Binding-site contacts:
Ligand atom C3 contacts residue ASN75 of chain 1.B at 3.8 Å.
Ligand atom C1 contacts residue ASN75 of chain 1.B at 1.4 Å.
Ligand atom O5 contacts residue ASN75 of chain 1.B at 2.4 Å (h-bond).
Ligand atom N2 contacts residue ASN75 of chain 1.B at 2.9 Å (h-bond).
Ligand atom C8 contacts residue HIS42 of chain 1.B at 3.5 Å.
Ligand atom C7 contacts residue HIS42 of chain 1.B at 3.6 Å.
Ligand atom C4 contacts residue ASN75 of chain 1.B at 4.2 Å.
Ligand atom C5 contacts residue ASN75 of chain 1.B at 3.7 Å.
Ligand atom O7 contacts residue ASN75 of chain 1.B at 3.0 Å (h-bond).
Ligand atom O7 contacts residue HIS42 of chain 1.B at 3.9 Å.
Ligand atom C2 contacts residue ASN75 of chain 1.B at 2.5 Å.
Ligand atom C7 contacts residue ASN75 of chain 1.B at 3.4 Å.
Ligand atom N2 contacts residue HIS42 of chain 1.B at 4.1 Å.

The small molecule below binds the protein below.
Small molecule (SMILES): CC(=O)N[C@@H]1[C@@H](O)[C@H](O)[C@@H](CO)O[C@H]1O

Sequence of chain 1.B:
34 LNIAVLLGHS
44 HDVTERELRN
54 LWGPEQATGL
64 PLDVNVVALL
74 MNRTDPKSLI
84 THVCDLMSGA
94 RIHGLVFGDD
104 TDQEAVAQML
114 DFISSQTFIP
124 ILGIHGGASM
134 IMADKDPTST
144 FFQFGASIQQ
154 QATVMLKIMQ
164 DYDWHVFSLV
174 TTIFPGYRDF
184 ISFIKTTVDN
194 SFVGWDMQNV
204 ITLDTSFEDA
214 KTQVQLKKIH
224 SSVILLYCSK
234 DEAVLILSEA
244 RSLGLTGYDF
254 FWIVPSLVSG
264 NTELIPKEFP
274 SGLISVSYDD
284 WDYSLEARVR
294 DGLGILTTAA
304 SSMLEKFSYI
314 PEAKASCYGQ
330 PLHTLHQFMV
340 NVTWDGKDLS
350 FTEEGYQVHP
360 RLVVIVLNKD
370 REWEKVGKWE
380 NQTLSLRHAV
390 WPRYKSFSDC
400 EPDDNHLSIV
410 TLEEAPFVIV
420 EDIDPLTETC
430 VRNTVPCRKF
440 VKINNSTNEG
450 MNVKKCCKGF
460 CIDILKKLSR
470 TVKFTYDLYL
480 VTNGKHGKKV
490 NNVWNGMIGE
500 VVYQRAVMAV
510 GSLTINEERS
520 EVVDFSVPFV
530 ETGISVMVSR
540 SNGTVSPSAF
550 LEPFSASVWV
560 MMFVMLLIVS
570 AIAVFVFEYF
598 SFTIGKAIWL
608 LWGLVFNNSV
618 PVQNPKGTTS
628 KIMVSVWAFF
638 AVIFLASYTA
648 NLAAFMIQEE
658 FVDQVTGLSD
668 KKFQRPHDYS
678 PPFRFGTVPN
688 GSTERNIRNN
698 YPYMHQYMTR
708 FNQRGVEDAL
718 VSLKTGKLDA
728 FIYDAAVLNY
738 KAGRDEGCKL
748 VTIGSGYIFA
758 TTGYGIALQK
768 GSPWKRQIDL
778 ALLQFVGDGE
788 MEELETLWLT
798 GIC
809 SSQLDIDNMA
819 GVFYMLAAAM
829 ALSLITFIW